Sequence of chain 1.K:
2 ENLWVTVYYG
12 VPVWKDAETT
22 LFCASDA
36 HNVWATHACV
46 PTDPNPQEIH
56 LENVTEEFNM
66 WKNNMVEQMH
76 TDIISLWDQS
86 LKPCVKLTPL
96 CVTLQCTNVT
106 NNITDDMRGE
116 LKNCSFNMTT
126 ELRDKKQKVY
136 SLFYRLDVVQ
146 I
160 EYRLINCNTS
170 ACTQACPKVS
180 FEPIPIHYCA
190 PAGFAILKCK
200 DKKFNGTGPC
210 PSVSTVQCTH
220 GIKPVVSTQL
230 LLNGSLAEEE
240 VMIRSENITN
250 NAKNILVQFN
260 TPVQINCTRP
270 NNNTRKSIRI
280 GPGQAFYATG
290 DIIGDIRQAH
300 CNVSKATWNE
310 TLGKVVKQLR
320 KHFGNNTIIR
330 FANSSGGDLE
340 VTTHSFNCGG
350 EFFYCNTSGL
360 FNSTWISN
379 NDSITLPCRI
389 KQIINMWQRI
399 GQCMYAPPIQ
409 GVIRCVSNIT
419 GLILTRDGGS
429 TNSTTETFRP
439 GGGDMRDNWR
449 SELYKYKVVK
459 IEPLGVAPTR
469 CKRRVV

Binding-site contacts:
Ligand atom C6 contacts residue GLY114 of chain 1.K at 4.5 Å.
Ligand atom C8 contacts residue ASN103 of chain 1.K at 4.3 Å.
Ligand atom C6 contacts residue LYS117 of chain 1.K at 4.4 Å.
Ligand atom C7 contacts residue ASN103 of chain 1.K at 3.1 Å.
Ligand atom C5 contacts residue ASN103 of chain 1.K at 3.7 Å.
Ligand atom C1 contacts residue LYS117 of chain 1.K at 3.8 Å.
Ligand atom C1 contacts residue ASN103 of chain 1.K at 1.4 Å.
Ligand atom O7 contacts residue ASN103 of chain 1.K at 3.0 Å (h-bond).
Ligand atom O5 contacts residue GLY114 of chain 1.K at 4.3 Å.
Ligand atom O5 contacts residue ASN103 of chain 1.K at 2.4 Å (h-bond).
Ligand atom C3 contacts residue ASN103 of chain 1.K at 3.8 Å.
Ligand atom C2 contacts residue ASN103 of chain 1.K at 2.5 Å.
Ligand atom C4 contacts residue ASN103 of chain 1.K at 4.2 Å.
Ligand atom N2 contacts residue ASN103 of chain 1.K at 2.9 Å (h-bond).
Ligand atom C5 contacts residue LYS117 of chain 1.K at 4.2 Å.
Ligand atom O5 contacts residue LYS117 of chain 1.K at 3.5 Å (salt-bridge).

This protein binds this small molecule.
Small molecule (SMILES): CC(=O)N[C@@H]1[C@@H](O)[C@H](O)[C@@H](CO)O[C@H]1O